Binding-site contacts:
Ligand atom N1 contacts residue TYR43 of chain 1.C at 3.6 Å.
Ligand atom C4 contacts residue ILE54 of chain 1.C at 3.9 Å (hydrophobic).
Ligand atom C12 contacts residue ASN111 of chain 1.C at 3.8 Å.
Ligand atom C11 contacts residue ILE114 of chain 1.C at 3.9 Å (hydrophobic).
Ligand atom C6 contacts residue ASN105 of chain 1.C at 3.8 Å.
Ligand atom C13 contacts residue ASN111 of chain 1.C at 3.2 Å.
Ligand atom C18 contacts residue PHE42 of chain 1.C at 3.8 Å (hydrophobic).
Ligand atom C13 contacts residue ASN105 of chain 1.C at 3.6 Å.
Ligand atom O1 contacts residue ASN105 of chain 1.C at 3.1 Å (h-bond).
Ligand atom N1 contacts residue ILE54 of chain 1.C at 3.6 Å.
Ligand atom N3 contacts residue ILE114 of chain 1.C at 3.8 Å.
Ligand atom C12 contacts residue ASN105 of chain 1.C at 3.4 Å.
Ligand atom C9 contacts residue ASN105 of chain 1.C at 3.5 Å.
Ligand atom C16 contacts residue ASN53 of chain 1.C at 4.0 Å.
Ligand atom C10 contacts residue VAL48 of chain 1.C at 3.7 Å (hydrophobic).
Ligand atom C1 contacts residue ILE54 of chain 1.C at 3.5 Å (hydrophobic).
Ligand atom C10 contacts residue ILE58 of chain 1.C at 3.8 Å (hydrophobic).
Ligand atom C10 contacts residue TYR62 of chain 1.C at 4.0 Å (hydrophobic).
Ligand atom C31 contacts residue ASN53 of chain 1.C at 3.5 Å.
Ligand atom C11 contacts residue VAL48 of chain 1.C at 3.9 Å (hydrophobic).
Ligand atom C21 contacts residue PHE42 of chain 1.C at 3.4 Å (hydrophobic).
Ligand atom C3 contacts residue ILE114 of chain 1.C at 3.7 Å (hydrophobic).
Ligand atom C19 contacts residue PHE42 of chain 1.C at 3.6 Å (hydrophobic).
Ligand atom C11 contacts residue TYR43 of chain 1.C at 3.3 Å (hydrophobic).
Ligand atom C19 contacts residue ASN53 of chain 1.C at 3.7 Å.
Ligand atom N2 contacts residue ILE54 of chain 1.C at 3.9 Å.
Ligand atom C7 contacts residue ASN53 of chain 1.C at 3.9 Å.
Ligand atom C1 contacts residue TYR43 of chain 1.C at 3.8 Å (hydrophobic).
Ligand atom C18 contacts residue ASN53 of chain 1.C at 4.0 Å.
Ligand atom C20 contacts residue ASP51 of chain 1.C at 3.9 Å.
Ligand atom O1 contacts residue ILE114 of chain 1.C at 4.0 Å.
Ligand atom C4 contacts residue TYR43 of chain 1.C at 3.7 Å (hydrophobic).
Ligand atom C9 contacts residue PHE104 of chain 1.C at 3.8 Å (hydrophobic).
Ligand atom C20 contacts residue ASN53 of chain 1.C at 3.7 Å.
Ligand atom N4 contacts residue ILE114 of chain 1.C at 3.5 Å.
Ligand atom C5 contacts residue ILE114 of chain 1.C at 3.9 Å (hydrophobic).
Ligand atom C2 contacts residue ILE114 of chain 1.C at 3.9 Å (hydrophobic).
Ligand atom C6 contacts residue ILE114 of chain 1.C at 3.6 Å (hydrophobic).
Ligand atom N5 contacts residue ILE54 of chain 1.C at 3.3 Å.
Ligand atom C5 contacts residue ASN105 of chain 1.C at 3.6 Å.

The protein below binds the small molecule below.
Small molecule (SMILES): CC[C@@H]1C(=O)N(C)c2cnc(Nc3ccc(C(=O)NC4CCN(C)CC4)cc3OC)nc2N1C1CCCC1

Sequence of chain 1.C:
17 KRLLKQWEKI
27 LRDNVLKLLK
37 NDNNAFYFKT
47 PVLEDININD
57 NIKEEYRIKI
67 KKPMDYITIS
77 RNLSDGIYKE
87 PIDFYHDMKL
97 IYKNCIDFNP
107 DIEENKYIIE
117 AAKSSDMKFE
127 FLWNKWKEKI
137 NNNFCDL